Sequence of chain 1.I:
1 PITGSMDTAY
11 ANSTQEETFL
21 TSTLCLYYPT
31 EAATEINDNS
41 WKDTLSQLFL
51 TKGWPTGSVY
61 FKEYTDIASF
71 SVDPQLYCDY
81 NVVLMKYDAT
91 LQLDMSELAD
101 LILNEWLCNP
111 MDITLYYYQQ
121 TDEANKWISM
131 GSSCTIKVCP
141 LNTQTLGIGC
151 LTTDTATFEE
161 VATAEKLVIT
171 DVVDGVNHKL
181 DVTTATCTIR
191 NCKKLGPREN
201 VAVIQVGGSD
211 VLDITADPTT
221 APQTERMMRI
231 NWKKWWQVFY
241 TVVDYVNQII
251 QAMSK

Binding-site contacts:
Ligand atom C7 contacts residue ASN12 of chain 1.I at 3.9 Å.
Ligand atom C2 contacts residue ASN12 of chain 1.I at 3.2 Å.
Ligand atom C5 contacts residue ASN12 of chain 1.I at 4.0 Å.
Ligand atom O5 contacts residue ASN12 of chain 1.I at 2.6 Å (h-bond).
Ligand atom O7 contacts residue ASN12 of chain 1.I at 3.7 Å.
Ligand atom C1 contacts residue ASN12 of chain 1.I at 2.1 Å.
Ligand atom N2 contacts residue ASN12 of chain 1.I at 3.8 Å.

The protein below binds the small molecule below.
Small molecule (SMILES): CC(=O)N[C@H]1[C@H](O[C@H]2[C@H](O)[C@@H](NC(C)=O)CO[C@@H]2CO)O[C@H](CO)[C@@H](O)[C@@H]1O